This protein binds this small molecule.
Small molecule (SMILES): O=C(O)[C@@H]1CCCN1

Binding-site contacts:
Ligand atom C contacts residue ASP307 of chain 1.B at 3.4 Å.
Ligand atom CB contacts residue ALA310 of chain 1.B at 4.1 Å (hydrophobic).
Ligand atom CB contacts residue LYS340 of chain 1.B at 3.9 Å.
Ligand atom CA contacts residue TYR344 of chain 1.B at 4.2 Å (hydrophobic).
Ligand atom CG contacts residue LYS340 of chain 1.B at 3.6 Å.
Ligand atom CD contacts residue ASN311 of chain 1.B at 3.5 Å.
Ligand atom CB contacts residue ASP307 of chain 1.B at 4.0 Å.
Ligand atom CB contacts residue TYR344 of chain 1.B at 3.9 Å (hydrophobic).
Ligand atom CA contacts residue ASP307 of chain 1.B at 4.2 Å.
Ligand atom CA contacts residue LYS340 of chain 1.B at 4.2 Å.
Ligand atom CG contacts residue ASN311 of chain 1.B at 3.1 Å.
Ligand atom CB contacts residue ASN311 of chain 1.B at 3.4 Å.
Ligand atom CD contacts residue LYS340 of chain 1.B at 4.2 Å.
Ligand atom O contacts residue ASP307 of chain 1.B at 4.0 Å.
Ligand atom N contacts residue ASN311 of chain 1.B at 3.9 Å.
Ligand atom O contacts residue ASN311 of chain 1.B at 4.2 Å.
Ligand atom CG contacts residue ALA310 of chain 1.B at 4.2 Å (hydrophobic).
Ligand atom CD contacts residue ILE314 of chain 1.B at 4.1 Å (hydrophobic).
Ligand atom CA contacts residue ASN311 of chain 1.B at 4.2 Å.
Ligand atom CG contacts residue ILE314 of chain 1.B at 3.7 Å (hydrophobic).

Sequence of chain 1.B:
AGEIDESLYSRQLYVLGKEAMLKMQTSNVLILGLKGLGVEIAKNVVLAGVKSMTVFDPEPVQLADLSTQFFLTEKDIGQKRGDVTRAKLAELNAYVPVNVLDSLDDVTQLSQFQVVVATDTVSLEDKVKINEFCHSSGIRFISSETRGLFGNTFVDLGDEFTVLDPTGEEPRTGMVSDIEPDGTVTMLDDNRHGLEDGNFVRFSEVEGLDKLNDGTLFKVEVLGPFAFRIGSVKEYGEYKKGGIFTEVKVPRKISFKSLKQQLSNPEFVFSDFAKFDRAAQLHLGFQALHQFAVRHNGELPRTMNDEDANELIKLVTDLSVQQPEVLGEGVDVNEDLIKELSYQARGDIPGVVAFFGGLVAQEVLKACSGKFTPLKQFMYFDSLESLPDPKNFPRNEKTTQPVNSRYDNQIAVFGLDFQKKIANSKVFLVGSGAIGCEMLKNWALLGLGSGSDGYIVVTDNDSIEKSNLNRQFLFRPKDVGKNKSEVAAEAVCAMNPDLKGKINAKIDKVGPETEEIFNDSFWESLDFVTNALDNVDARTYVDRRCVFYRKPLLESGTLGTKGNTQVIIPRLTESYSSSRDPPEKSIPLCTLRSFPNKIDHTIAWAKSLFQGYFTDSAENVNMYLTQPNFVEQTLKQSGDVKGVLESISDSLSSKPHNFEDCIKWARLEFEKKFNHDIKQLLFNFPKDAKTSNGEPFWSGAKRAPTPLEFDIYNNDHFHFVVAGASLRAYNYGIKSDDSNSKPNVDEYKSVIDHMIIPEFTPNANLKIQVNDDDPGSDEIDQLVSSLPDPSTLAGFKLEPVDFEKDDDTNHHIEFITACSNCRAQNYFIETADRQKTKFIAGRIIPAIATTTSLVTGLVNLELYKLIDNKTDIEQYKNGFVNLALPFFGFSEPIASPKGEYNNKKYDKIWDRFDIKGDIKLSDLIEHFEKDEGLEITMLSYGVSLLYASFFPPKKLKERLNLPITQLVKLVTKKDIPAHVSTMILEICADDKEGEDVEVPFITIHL